Sequence of chain 2.A:
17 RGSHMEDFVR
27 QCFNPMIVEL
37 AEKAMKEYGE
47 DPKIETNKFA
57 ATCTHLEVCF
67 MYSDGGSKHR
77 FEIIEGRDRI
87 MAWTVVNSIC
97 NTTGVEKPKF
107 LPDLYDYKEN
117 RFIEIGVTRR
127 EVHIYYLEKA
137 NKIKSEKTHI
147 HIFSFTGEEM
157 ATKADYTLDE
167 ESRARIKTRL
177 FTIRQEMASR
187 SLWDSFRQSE

Binding-site contacts:
Ligand atom N01 contacts residue LYS54 of chain 2.A at 3.0 Å (salt-bridge).
Ligand atom C23 contacts residue ALA57 of chain 2.A at 3.8 Å (hydrophobic).
Ligand atom C07 contacts residue MN1 of chain 2.C at 2.7 Å.
Ligand atom C07 contacts residue GLU81 of chain 2.A at 3.5 Å.
Ligand atom O03 contacts residue GLU81 of chain 2.A at 4.0 Å.
Ligand atom C24 contacts residue THR58 of chain 2.A at 3.8 Å.
Ligand atom N02 contacts residue GLU81 of chain 2.A at 3.2 Å (salt-bridge).
Ligand atom O04 contacts residue ILE121 of chain 2.A at 2.9 Å (h-bond).
Ligand atom C10 contacts residue MN1 of chain 2.B at 2.8 Å.
Ligand atom C10 contacts residue HIS61 of chain 2.A at 3.2 Å.
Ligand atom C09 contacts residue HIS61 of chain 2.A at 3.5 Å.
Ligand atom O26 contacts residue TYR131 of chain 2.A at 2.9 Å (h-bond).
Ligand atom O03 contacts residue MN1 of chain 2.C at 2.4 Å.
Ligand atom C22 contacts residue LYS54 of chain 2.A at 4.0 Å.
Ligand atom C08 contacts residue GLU81 of chain 2.A at 3.7 Å.
Ligand atom O02 contacts residue MN1 of chain 2.C at 2.6 Å.
Ligand atom C09 contacts residue GLU81 of chain 2.A at 4.0 Å.
Ligand atom O03 contacts residue ASP109 of chain 2.A at 3.2 Å (salt-bridge).
Ligand atom C03 contacts residue ALA40 of chain 2.A at 4.0 Å (hydrophobic).
Ligand atom O25 contacts residue TYR131 of chain 2.A at 3.7 Å.
Ligand atom C25 contacts residue TYR131 of chain 2.A at 3.7 Å (hydrophobic).
Ligand atom C09 contacts residue MN1 of chain 2.B at 2.9 Å.
Ligand atom C09 contacts residue GLU120 of chain 2.A at 3.9 Å.
Ligand atom C26 contacts residue TYR131 of chain 2.A at 3.5 Å (hydrophobic).
Ligand atom O03 contacts residue HIS61 of chain 2.A at 3.6 Å.
Ligand atom O04 contacts residue GLU120 of chain 2.A at 3.2 Å (salt-bridge).
Ligand atom O03 contacts residue GLU120 of chain 2.A at 3.1 Å (salt-bridge).
Ligand atom O03 contacts residue MN1 of chain 2.B at 2.3 Å.
Ligand atom O04 contacts residue HIS61 of chain 2.A at 2.7 Å (h-bond).
Ligand atom C10 contacts residue GLU120 of chain 2.A at 3.9 Å.
Ligand atom C22 contacts residue TYR44 of chain 2.A at 3.8 Å (hydrophobic).
Ligand atom C21 contacts residue TYR44 of chain 2.A at 3.9 Å (hydrophobic).
Ligand atom C06 contacts residue GLU81 of chain 2.A at 3.2 Å.
Ligand atom C02 contacts residue LYS54 of chain 2.A at 3.6 Å.
Ligand atom C09 contacts residue MN1 of chain 2.C at 3.1 Å.
Ligand atom O04 contacts residue MN1 of chain 2.B at 2.1 Å.
Ligand atom N03 contacts residue HIS61 of chain 2.A at 3.7 Å.
Ligand atom C08 contacts residue MN1 of chain 2.C at 3.2 Å.
Ligand atom C23 contacts residue THR58 of chain 2.A at 3.9 Å.
Ligand atom N02 contacts residue MN1 of chain 2.C at 3.2 Å.

The protein below binds the small molecule below.
Small molecule (SMILES): COc1cc(CCNC(=O)c2nc(C(C)(C)NC(=O)OCc3ccccc3)[nH]c(=O)c2O)ccn1